Sequence of chain 1.A:
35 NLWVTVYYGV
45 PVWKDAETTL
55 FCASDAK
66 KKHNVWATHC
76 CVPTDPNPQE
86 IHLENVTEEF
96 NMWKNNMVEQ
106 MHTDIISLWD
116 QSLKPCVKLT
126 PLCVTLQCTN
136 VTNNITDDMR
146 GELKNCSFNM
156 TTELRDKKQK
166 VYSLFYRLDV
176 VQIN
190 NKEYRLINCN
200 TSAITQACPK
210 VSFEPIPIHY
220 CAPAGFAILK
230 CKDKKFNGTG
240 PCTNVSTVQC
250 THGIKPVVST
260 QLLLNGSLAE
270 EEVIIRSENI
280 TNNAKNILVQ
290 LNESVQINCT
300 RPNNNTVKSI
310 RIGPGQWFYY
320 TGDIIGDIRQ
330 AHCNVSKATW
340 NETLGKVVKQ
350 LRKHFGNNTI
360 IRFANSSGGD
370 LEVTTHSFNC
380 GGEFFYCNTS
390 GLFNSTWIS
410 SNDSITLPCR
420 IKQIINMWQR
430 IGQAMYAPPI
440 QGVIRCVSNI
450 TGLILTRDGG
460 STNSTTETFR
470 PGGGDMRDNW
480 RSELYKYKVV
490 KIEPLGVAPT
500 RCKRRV

A small-molecule ligand and the protein it binds are described below.
Small molecule (SMILES): CC(=O)N[C@@H]1[C@@H](O)[C@H](O)[C@@H](CO)O[C@H]1O

Binding-site contacts:
Ligand atom C8 contacts residue VAL442 of chain 1.A at 3.8 Å (hydrophobic).
Ligand atom C1 contacts residue ILE324 of chain 1.A at 4.0 Å (hydrophobic).
Ligand atom O5 contacts residue ASN303 of chain 1.A at 2.5 Å (h-bond).
Ligand atom C6 contacts residue ILE324 of chain 1.A at 4.5 Å (hydrophobic).
Ligand atom C3 contacts residue ASN303 of chain 1.A at 3.9 Å.
Ligand atom N2 contacts residue ASN303 of chain 1.A at 3.0 Å (h-bond).
Ligand atom C7 contacts residue VAL442 of chain 1.A at 4.4 Å (hydrophobic).
Ligand atom C2 contacts residue ASN303 of chain 1.A at 2.6 Å.
Ligand atom C1 contacts residue ASN303 of chain 1.A at 1.5 Å.
Ligand atom O6 contacts residue ILE324 of chain 1.A at 3.8 Å.
Ligand atom O7 contacts residue VAL442 of chain 1.A at 4.4 Å.
Ligand atom C7 contacts residue ASN303 of chain 1.A at 3.3 Å.
Ligand atom C4 contacts residue ASN303 of chain 1.A at 4.4 Å.
Ligand atom C5 contacts residue ILE324 of chain 1.A at 4.4 Å (hydrophobic).
Ligand atom O5 contacts residue ILE324 of chain 1.A at 3.5 Å.
Ligand atom O7 contacts residue ASN303 of chain 1.A at 3.3 Å (h-bond).
Ligand atom C5 contacts residue ASN303 of chain 1.A at 3.8 Å.
Ligand atom C8 contacts residue ASN303 of chain 1.A at 3.8 Å.